Binding-site contacts:
Ligand atom O3 contacts residue ASN1085 of chain 1.A at 4.3 Å.
Ligand atom O7 contacts residue PHE1090 of chain 1.A at 3.6 Å.
Ligand atom C3 contacts residue ASN1085 of chain 1.A at 3.4 Å.
Ligand atom C4 contacts residue HIS1088 of chain 1.A at 4.4 Å.
Ligand atom O5 contacts residue ASN1085 of chain 1.A at 2.4 Å (h-bond).
Ligand atom C2 contacts residue PHE1090 of chain 1.A at 4.4 Å (hydrophobic).
Ligand atom C1 contacts residue ASN1085 of chain 1.A at 1.4 Å.
Ligand atom C2 contacts residue ASN1085 of chain 1.A at 2.5 Å.
Ligand atom O6 contacts residue ASN1085 of chain 1.A at 4.4 Å.
Ligand atom C6 contacts residue THR1087 of chain 1.A at 3.2 Å.
Ligand atom O6 contacts residue PHE1090 of chain 1.A at 3.7 Å.
Ligand atom C4 contacts residue ASN1085 of chain 1.A at 3.3 Å.
Ligand atom C7 contacts residue TYR1097 of chain 1.A at 4.3 Å (hydrophobic).
Ligand atom O6 contacts residue THR1087 of chain 1.A at 3.4 Å (h-bond).
Ligand atom C8 contacts residue TYR1097 of chain 1.A at 4.0 Å (hydrophobic).
Ligand atom N2 contacts residue ASN1085 of chain 1.A at 3.6 Å (h-bond).
Ligand atom C5 contacts residue ASN1085 of chain 1.A at 3.0 Å.
Ligand atom C7 contacts residue PHE1090 of chain 1.A at 4.4 Å (hydrophobic).
Ligand atom C6 contacts residue HIS1088 of chain 1.A at 4.0 Å.
Ligand atom C5 contacts residue HIS1088 of chain 1.A at 3.5 Å.
Ligand atom O6 contacts residue HIS1088 of chain 1.A at 4.2 Å.
Ligand atom C1 contacts residue HIS1088 of chain 1.A at 4.2 Å.
Ligand atom C6 contacts residue ASN1085 of chain 1.A at 3.1 Å.
Ligand atom O5 contacts residue HIS1088 of chain 1.A at 3.6 Å.
Ligand atom C8 contacts residue PRO1099 of chain 1.A at 4.5 Å (hydrophobic).

The small molecule below binds the protein below.
Small molecule (SMILES): CC(=O)N[C@H]1[C@H](O[C@H]2[C@H](O)[C@@H](NC(C)=O)CO[C@@H]2CO)O[C@H](CO)[C@@H](O)[C@@H]1O

Sequence of chain 1.A:
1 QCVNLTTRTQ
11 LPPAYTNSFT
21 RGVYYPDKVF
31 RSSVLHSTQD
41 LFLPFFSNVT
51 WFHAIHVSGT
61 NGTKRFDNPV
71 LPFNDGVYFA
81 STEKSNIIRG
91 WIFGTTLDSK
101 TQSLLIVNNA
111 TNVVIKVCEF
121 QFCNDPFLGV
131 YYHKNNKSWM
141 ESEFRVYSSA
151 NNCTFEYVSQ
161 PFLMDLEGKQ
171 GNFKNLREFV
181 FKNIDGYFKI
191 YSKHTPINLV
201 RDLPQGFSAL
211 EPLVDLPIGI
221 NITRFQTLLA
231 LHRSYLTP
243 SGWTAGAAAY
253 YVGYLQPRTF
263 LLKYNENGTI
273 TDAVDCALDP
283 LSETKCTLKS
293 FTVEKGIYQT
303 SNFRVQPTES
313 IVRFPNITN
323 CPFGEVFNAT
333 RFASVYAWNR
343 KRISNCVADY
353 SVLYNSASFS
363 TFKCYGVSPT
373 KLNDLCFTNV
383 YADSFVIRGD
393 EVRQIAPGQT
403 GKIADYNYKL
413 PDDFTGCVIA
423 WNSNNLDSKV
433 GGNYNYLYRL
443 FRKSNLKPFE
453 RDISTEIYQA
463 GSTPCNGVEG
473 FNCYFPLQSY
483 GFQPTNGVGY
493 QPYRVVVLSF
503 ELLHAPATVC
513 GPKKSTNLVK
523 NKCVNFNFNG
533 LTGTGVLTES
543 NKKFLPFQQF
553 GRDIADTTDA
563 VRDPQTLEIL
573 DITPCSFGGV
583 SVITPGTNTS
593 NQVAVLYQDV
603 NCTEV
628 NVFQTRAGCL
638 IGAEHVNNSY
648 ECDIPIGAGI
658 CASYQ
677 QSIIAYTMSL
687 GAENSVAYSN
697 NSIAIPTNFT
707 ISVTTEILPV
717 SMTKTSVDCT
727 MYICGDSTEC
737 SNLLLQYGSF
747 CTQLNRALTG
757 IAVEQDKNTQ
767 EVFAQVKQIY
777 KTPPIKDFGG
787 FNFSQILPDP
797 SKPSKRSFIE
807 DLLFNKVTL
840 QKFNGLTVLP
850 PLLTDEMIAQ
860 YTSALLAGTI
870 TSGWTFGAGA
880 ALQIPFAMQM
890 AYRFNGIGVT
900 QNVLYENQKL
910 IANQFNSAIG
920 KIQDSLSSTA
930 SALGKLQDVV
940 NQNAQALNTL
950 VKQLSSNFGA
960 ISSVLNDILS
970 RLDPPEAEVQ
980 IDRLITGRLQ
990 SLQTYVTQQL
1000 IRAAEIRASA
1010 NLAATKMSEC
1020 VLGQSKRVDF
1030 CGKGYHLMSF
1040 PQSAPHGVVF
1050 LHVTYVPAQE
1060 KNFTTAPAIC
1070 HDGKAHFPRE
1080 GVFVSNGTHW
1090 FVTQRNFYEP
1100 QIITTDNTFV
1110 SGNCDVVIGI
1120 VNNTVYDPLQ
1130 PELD